Binding-site contacts:
Ligand atom C8 contacts residue PRO914 of chain 1.C at 4.4 Å (hydrophobic).
Ligand atom O7 contacts residue ASN69 of chain 1.C at 4.2 Å.
Ligand atom O7 contacts residue VAL333 of chain 1.C at 3.9 Å.
Ligand atom C4 contacts residue ASN69 of chain 1.C at 4.2 Å.
Ligand atom C2 contacts residue ASN69 of chain 1.C at 2.4 Å.
Ligand atom C7 contacts residue VAL333 of chain 1.C at 4.3 Å (hydrophobic).
Ligand atom C1 contacts residue ASN69 of chain 1.C at 1.4 Å.
Ligand atom C3 contacts residue ASN69 of chain 1.C at 3.8 Å.
Ligand atom C7 contacts residue ASN69 of chain 1.C at 3.3 Å.
Ligand atom O5 contacts residue ASN69 of chain 1.C at 2.4 Å (h-bond).
Ligand atom N2 contacts residue VAL333 of chain 1.C at 4.3 Å.
Ligand atom C8 contacts residue ASN69 of chain 1.C at 3.4 Å.
Ligand atom N2 contacts residue ASN69 of chain 1.C at 2.9 Å (h-bond).
Ligand atom C5 contacts residue ASN69 of chain 1.C at 3.7 Å.

This protein binds this small molecule.
Small molecule (SMILES): CC(=O)N[C@@H]1[C@@H](O)[C@H](O)[C@@H](CO)O[C@H]1O

Sequence of chain 1.C:
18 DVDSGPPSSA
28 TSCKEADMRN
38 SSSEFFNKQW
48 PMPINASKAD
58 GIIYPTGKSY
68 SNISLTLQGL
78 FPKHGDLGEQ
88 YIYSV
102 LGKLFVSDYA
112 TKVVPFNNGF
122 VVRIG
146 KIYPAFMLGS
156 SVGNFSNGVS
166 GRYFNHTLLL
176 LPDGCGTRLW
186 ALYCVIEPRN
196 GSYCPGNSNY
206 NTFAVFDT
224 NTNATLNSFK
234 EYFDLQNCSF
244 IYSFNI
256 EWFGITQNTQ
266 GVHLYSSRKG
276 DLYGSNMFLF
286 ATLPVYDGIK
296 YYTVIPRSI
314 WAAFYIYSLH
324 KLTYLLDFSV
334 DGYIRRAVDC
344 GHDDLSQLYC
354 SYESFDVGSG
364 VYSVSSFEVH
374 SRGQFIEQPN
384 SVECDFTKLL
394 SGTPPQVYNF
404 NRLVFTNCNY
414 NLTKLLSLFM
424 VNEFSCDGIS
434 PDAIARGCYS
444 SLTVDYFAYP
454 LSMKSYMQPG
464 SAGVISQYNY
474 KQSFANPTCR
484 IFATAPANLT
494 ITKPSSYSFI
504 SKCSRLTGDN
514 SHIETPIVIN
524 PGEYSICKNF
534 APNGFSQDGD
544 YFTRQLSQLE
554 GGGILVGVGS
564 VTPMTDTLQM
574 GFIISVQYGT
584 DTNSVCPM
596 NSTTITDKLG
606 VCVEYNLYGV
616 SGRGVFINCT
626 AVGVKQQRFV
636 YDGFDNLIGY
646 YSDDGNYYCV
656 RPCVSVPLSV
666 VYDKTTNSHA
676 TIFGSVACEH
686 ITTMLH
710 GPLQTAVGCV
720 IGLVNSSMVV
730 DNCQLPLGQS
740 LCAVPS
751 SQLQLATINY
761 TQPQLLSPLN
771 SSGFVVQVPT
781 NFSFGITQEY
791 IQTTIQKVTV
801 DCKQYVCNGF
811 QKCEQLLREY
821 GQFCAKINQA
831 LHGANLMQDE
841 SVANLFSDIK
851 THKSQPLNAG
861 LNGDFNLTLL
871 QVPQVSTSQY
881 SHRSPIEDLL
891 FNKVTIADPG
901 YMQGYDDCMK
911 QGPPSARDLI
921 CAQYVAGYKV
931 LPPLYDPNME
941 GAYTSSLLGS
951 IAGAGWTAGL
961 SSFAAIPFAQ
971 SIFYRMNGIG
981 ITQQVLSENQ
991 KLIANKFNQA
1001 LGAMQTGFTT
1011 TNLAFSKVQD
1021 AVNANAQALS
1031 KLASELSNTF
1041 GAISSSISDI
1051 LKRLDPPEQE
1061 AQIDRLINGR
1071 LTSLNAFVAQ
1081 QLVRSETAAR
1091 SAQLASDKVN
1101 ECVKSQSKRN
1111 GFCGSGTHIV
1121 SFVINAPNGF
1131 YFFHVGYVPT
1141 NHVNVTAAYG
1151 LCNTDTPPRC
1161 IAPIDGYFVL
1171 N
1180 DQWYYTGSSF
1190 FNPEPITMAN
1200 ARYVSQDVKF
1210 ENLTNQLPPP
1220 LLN